Sequence of chain 1.E:
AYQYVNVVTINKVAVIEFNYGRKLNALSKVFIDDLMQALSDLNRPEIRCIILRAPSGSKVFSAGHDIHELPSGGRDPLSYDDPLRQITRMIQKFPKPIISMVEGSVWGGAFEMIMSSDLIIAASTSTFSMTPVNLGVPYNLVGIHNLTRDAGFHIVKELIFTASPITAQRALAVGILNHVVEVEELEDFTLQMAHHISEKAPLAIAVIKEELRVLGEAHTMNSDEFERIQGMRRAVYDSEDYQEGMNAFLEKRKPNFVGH

The protein below binds the small molecule below.
Small molecule (SMILES): CC(C(=O)OCCNC(=O)CCNC(=O)[C@H](O)C(C)(C)COP(=O)(O)OP(=O)(O)OC[C@H]1O[C@@H](n2cnc3c(N)ncnc32)[C@H](O)[C@@H]1OP(=O)(O)O)=[N+]([O-])[O-]

Sequence of chain 1.D:
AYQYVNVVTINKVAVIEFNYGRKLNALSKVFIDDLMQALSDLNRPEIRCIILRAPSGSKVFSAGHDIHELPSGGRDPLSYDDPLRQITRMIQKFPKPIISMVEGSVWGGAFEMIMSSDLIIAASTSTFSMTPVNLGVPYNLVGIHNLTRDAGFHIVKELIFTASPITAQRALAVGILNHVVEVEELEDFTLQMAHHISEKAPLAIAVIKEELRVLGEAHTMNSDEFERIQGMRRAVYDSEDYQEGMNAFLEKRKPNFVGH

Binding-site contacts:
Ligand atom O5' contacts residue PRO166 of chain 1.E at 3.4 Å.
Ligand atom C5 contacts residue PRO166 of chain 1.E at 3.7 Å (hydrophobic).
Ligand atom N3 contacts residue TRP108 of chain 1.E at 3.7 Å.
Ligand atom C8 contacts residue PRO166 of chain 1.E at 3.9 Å (hydrophobic).
Ligand atom C1' contacts residue TRP108 of chain 1.E at 3.8 Å (hydrophobic).
Ligand atom N6 contacts residue THR128 of chain 1.E at 3.8 Å.
Ligand atom C8 contacts residue SER130 of chain 1.E at 3.6 Å.
Ligand atom C4 contacts residue PRO166 of chain 1.E at 3.8 Å (hydrophobic).
Ligand atom O11 contacts residue PRO166 of chain 1.E at 4.0 Å.
Ligand atom C2 contacts residue THR128 of chain 1.E at 3.3 Å.
Ligand atom O22 contacts residue PRO166 of chain 1.E at 3.6 Å.
Ligand atom C5 contacts residue SER130 of chain 1.E at 3.3 Å.
Ligand atom N7 contacts residue SER130 of chain 1.E at 2.5 Å (h-bond).
Ligand atom N9 contacts residue PRO166 of chain 1.E at 3.9 Å.
Ligand atom C2 contacts residue SER106 of chain 1.E at 4.0 Å.
Ligand atom O4' contacts residue PRO166 of chain 1.E at 3.7 Å.
Ligand atom C8 contacts residue TRP108 of chain 1.E at 3.0 Å (hydrophobic).
Ligand atom N1 contacts residue SER106 of chain 1.E at 3.4 Å.
Ligand atom C4 contacts residue TRP108 of chain 1.E at 3.1 Å (hydrophobic).
Ligand atom C6 contacts residue PRO166 of chain 1.E at 3.9 Å (hydrophobic).
Ligand atom N1 contacts residue TRP108 of chain 1.E at 4.0 Å.
Ligand atom N6 contacts residue VAL107 of chain 1.E at 2.8 Å (h-bond).
Ligand atom C5 contacts residue TRP108 of chain 1.E at 3.4 Å (hydrophobic).
Ligand atom N7 contacts residue TRP108 of chain 1.E at 3.1 Å.
Ligand atom N6 contacts residue TRP108 of chain 1.E at 4.0 Å.
Ligand atom C6 contacts residue THR128 of chain 1.E at 3.8 Å.
Ligand atom C6 contacts residue TRP108 of chain 1.E at 3.8 Å (hydrophobic).
Ligand atom P1 contacts residue SER165 of chain 1.E at 4.0 Å.
Ligand atom P1 contacts residue HIS197 of chain 1.D at 4.0 Å.
Ligand atom C2 contacts residue TRP108 of chain 1.E at 4.0 Å (hydrophobic).
Ligand atom O11 contacts residue HIS197 of chain 1.D at 3.3 Å.
Ligand atom O11 contacts residue SER165 of chain 1.E at 2.7 Å (h-bond).
Ligand atom N6 contacts residue SER130 of chain 1.E at 3.1 Å (h-bond).
Ligand atom N9 contacts residue TRP108 of chain 1.E at 3.2 Å.
Ligand atom N6 contacts residue PHE129 of chain 1.E at 3.6 Å.
Ligand atom O21 contacts residue SER165 of chain 1.E at 3.1 Å (h-bond).
Ligand atom O2' contacts residue TRP108 of chain 1.E at 3.9 Å.
Ligand atom O12 contacts residue HIS197 of chain 1.D at 3.9 Å.
Ligand atom N1 contacts residue THR128 of chain 1.E at 2.7 Å (h-bond).
Ligand atom C6 contacts residue SER130 of chain 1.E at 3.7 Å.